Binding-site contacts:
Ligand atom O35 contacts residue GLU166 of chain 2.A at 3.0 Å (salt-bridge).
Ligand atom O01 contacts residue GLY143 of chain 2.A at 2.8 Å (h-bond).
Ligand atom C31 contacts residue GLN192 of chain 2.A at 3.4 Å.
Ligand atom C09 contacts residue ASN142 of chain 2.A at 3.7 Å.
Ligand atom C18 contacts residue HIS41 of chain 2.A at 3.8 Å.
Ligand atom C18 contacts residue ASP187 of chain 2.A at 3.7 Å.
Ligand atom O04 contacts residue HIS41 of chain 2.A at 2.4 Å (h-bond).
Ligand atom C32 contacts residue LEU167 of chain 2.A at 3.6 Å (hydrophobic).
Ligand atom C28 contacts residue GLU166 of chain 2.A at 3.5 Å.
Ligand atom O35 contacts residue MET165 of chain 2.A at 3.3 Å.
Ligand atom C03 contacts residue HIS41 of chain 2.A at 3.6 Å.
Ligand atom C05 contacts residue CYS145 of chain 2.A at 2.7 Å (hydrophobic).
Ligand atom C03 contacts residue CYS145 of chain 2.A at 1.8 Å (hydrophobic).
Ligand atom C08 contacts residue HIS163 of chain 2.A at 3.9 Å.
Ligand atom C12 contacts residue HIS164 of chain 2.A at 3.8 Å.
Ligand atom C09 contacts residue LEU141 of chain 2.A at 3.7 Å (hydrophobic).
Ligand atom C19 contacts residue GLN189 of chain 2.A at 3.5 Å.
Ligand atom C02 contacts residue GLY143 of chain 2.A at 3.8 Å.
Ligand atom C14 contacts residue HIS41 of chain 2.A at 3.9 Å.
Ligand atom N37 contacts residue CYS145 of chain 2.A at 3.8 Å.
Ligand atom C31 contacts residue THR190 of chain 2.A at 3.2 Å.
Ligand atom N27 contacts residue GLU166 of chain 2.A at 2.9 Å (salt-bridge).
Ligand atom N29 contacts residue GLU166 of chain 2.A at 3.0 Å (salt-bridge).
Ligand atom C13 contacts residue HIS164 of chain 2.A at 3.6 Å.
Ligand atom C17 contacts residue MET165 of chain 2.A at 3.7 Å (hydrophobic).
Ligand atom C15 contacts residue MET49 of chain 2.A at 3.8 Å (hydrophobic).
Ligand atom O01 contacts residue ASN142 of chain 2.A at 3.9 Å.
Ligand atom N11 contacts residue CYS145 of chain 2.A at 3.2 Å (h-bond).
Ligand atom C06 contacts residue CYS145 of chain 2.A at 2.9 Å (hydrophobic).
Ligand atom C02 contacts residue CYS145 of chain 2.A at 2.8 Å (hydrophobic).
Ligand atom N11 contacts residue HIS164 of chain 2.A at 3.0 Å (h-bond).
Ligand atom C18 contacts residue TYR54 of chain 2.A at 3.9 Å (hydrophobic).
Ligand atom C31 contacts residue MET165 of chain 2.A at 3.5 Å (hydrophobic).
Ligand atom C32 contacts residue PRO168 of chain 2.A at 3.7 Å (hydrophobic).
Ligand atom O01 contacts residue SER144 of chain 2.A at 3.3 Å (h-bond).
Ligand atom O04 contacts residue CYS145 of chain 2.A at 2.7 Å (h-bond).
Ligand atom O01 contacts residue CYS145 of chain 2.A at 3.1 Å (h-bond).
Ligand atom O34 contacts residue GLN189 of chain 2.A at 3.2 Å.
Ligand atom C17 contacts residue ARG188 of chain 2.A at 3.9 Å.
Ligand atom C31 contacts residue ARG188 of chain 2.A at 3.8 Å.

The small molecule below binds the protein below.
Small molecule (SMILES): CC(C)(C)NC(=O)N[C@H](C(=O)N1C[C@H]2[C@@H]([C@H]1C(=O)N[C@@H](CC1CCC1)[C@@H](O)C(N)=O)C2(C)C)C(C)(C)C

Sequence of chain 2.A:
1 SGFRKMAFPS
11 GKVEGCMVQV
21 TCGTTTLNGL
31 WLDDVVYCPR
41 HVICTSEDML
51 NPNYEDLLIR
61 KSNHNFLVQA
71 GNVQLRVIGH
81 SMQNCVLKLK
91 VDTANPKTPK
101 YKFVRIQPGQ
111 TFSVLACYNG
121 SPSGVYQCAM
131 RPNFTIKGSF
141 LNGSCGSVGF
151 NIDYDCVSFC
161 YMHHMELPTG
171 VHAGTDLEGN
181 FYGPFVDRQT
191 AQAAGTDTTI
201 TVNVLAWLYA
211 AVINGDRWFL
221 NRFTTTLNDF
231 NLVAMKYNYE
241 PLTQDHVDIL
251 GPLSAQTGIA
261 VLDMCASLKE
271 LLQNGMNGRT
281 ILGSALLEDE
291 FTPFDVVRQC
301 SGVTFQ